Sequence of chain 1.F:
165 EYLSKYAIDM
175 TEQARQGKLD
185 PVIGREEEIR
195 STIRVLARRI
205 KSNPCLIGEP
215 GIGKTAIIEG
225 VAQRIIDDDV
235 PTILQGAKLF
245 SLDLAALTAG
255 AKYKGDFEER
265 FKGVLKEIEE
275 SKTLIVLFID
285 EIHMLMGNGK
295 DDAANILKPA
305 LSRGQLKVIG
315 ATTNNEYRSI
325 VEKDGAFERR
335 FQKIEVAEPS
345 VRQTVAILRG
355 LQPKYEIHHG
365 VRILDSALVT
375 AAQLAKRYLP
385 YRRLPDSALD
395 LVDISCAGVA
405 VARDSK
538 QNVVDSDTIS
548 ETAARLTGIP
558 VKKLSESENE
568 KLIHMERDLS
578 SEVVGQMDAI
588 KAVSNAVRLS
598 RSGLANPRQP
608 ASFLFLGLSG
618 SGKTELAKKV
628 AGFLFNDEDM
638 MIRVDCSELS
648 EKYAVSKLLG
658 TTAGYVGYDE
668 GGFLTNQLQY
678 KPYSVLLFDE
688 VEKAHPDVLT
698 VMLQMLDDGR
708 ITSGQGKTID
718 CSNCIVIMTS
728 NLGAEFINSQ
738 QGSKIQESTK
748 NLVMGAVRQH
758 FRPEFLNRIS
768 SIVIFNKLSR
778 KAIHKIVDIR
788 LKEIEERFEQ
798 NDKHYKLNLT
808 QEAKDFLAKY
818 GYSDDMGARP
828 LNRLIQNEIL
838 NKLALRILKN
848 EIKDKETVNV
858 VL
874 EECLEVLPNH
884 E

Binding-site contacts:
Ligand atom PA contacts residue THR219 of chain 1.F at 3.4 Å.
Ligand atom C6 contacts residue ILE351 of chain 1.F at 3.7 Å (hydrophobic).
Ligand atom PA contacts residue ARG333 of chain 1.E at 3.5 Å.
Ligand atom O3A contacts residue GLY215 of chain 1.F at 3.3 Å.
Ligand atom O3B contacts residue ARG333 of chain 1.E at 3.4 Å.
Ligand atom O2' contacts residue ASP184 of chain 1.F at 3.7 Å.
Ligand atom O5' contacts residue ARG333 of chain 1.E at 2.3 Å (salt-bridge).
Ligand atom PG contacts residue ARG334 of chain 1.E at 2.5 Å.
Ligand atom O2B contacts residue LYS218 of chain 1.F at 3.0 Å.
Ligand atom O2A contacts residue LYS218 of chain 1.F at 3.4 Å (salt-bridge).
Ligand atom O3G contacts residue LYS218 of chain 1.F at 3.5 Å (salt-bridge).
Ligand atom O3G contacts residue ARG334 of chain 1.E at 3.4 Å (salt-bridge).
Ligand atom O3G contacts residue PRO214 of chain 1.F at 3.2 Å.
Ligand atom N3 contacts residue LEU355 of chain 1.F at 3.7 Å.
Ligand atom C2 contacts residue PRO185 of chain 1.F at 3.2 Å (hydrophobic).
Ligand atom S1G contacts residue ARG334 of chain 1.E at 1.6 Å (salt-bridge).
Ligand atom N1 contacts residue PRO185 of chain 1.F at 3.7 Å.
Ligand atom S1G contacts residue ALA330 of chain 1.E at 3.6 Å.
Ligand atom N7 contacts residue ALA220 of chain 1.F at 3.6 Å.
Ligand atom O2B contacts residue GLY215 of chain 1.F at 2.9 Å (h-bond).
Ligand atom C5' contacts residue ARG333 of chain 1.E at 3.0 Å.
Ligand atom O2A contacts residue THR219 of chain 1.F at 2.7 Å (h-bond).
Ligand atom C5 contacts residue ALA220 of chain 1.F at 3.6 Å (hydrophobic).
Ligand atom O3B contacts residue ARG334 of chain 1.E at 2.1 Å (salt-bridge).
Ligand atom N1 contacts residue VAL186 of chain 1.F at 3.5 Å.
Ligand atom N1 contacts residue ILE351 of chain 1.F at 3.6 Å.
Ligand atom O1B contacts residue THR219 of chain 1.F at 3.4 Å (h-bond).
Ligand atom PB contacts residue GLY215 of chain 1.F at 3.8 Å.
Ligand atom PB contacts residue ARG334 of chain 1.E at 3.5 Å.
Ligand atom N6 contacts residue ILE187 of chain 1.F at 3.7 Å.
Ligand atom O3' contacts residue GLU223 of chain 1.F at 3.0 Å (salt-bridge).
Ligand atom O3G contacts residue GLY215 of chain 1.F at 3.2 Å (h-bond).
Ligand atom O2A contacts residue ALA220 of chain 1.F at 3.5 Å (h-bond).
Ligand atom O4' contacts residue ARG333 of chain 1.E at 3.2 Å (salt-bridge).
Ligand atom O2A contacts residue GLY217 of chain 1.F at 3.8 Å.
Ligand atom N6 contacts residue ARG189 of chain 1.F at 3.6 Å.
Ligand atom O1A contacts residue THR219 of chain 1.F at 3.1 Å (h-bond).
Ligand atom O3A contacts residue ARG333 of chain 1.E at 2.6 Å (salt-bridge).
Ligand atom C4' contacts residue ARG333 of chain 1.E at 3.4 Å.
Ligand atom N6 contacts residue ILE351 of chain 1.F at 3.3 Å.

The small molecule below binds the protein below.
Small molecule (SMILES): Nc1ncnc2c1ncn2[C@@H]1O[C@H](COP(=O)(O)OP(=O)(O)OP(O)(O)=S)[C@@H](O)[C@H]1O

Sequence of chain 1.E:
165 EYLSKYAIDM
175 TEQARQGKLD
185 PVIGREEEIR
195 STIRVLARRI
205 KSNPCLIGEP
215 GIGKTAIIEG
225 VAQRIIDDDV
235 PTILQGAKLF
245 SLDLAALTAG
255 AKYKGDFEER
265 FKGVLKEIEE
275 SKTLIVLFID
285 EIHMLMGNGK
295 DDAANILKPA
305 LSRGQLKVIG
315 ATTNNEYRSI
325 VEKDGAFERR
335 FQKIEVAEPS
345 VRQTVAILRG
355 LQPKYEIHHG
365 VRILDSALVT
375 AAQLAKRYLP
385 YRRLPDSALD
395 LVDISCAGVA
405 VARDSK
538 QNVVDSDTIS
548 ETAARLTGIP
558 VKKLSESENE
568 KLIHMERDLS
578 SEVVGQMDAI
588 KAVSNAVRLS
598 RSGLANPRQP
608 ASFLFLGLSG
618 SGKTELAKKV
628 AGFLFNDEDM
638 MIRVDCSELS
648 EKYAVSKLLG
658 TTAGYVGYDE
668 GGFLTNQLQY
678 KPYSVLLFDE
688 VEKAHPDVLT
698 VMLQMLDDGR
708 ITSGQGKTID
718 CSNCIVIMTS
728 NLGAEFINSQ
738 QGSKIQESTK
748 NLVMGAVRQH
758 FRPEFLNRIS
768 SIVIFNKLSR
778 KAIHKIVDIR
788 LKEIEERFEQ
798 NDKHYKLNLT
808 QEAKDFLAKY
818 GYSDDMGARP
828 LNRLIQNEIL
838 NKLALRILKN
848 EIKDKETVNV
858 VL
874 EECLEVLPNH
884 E